Sequence of chain 1.A:
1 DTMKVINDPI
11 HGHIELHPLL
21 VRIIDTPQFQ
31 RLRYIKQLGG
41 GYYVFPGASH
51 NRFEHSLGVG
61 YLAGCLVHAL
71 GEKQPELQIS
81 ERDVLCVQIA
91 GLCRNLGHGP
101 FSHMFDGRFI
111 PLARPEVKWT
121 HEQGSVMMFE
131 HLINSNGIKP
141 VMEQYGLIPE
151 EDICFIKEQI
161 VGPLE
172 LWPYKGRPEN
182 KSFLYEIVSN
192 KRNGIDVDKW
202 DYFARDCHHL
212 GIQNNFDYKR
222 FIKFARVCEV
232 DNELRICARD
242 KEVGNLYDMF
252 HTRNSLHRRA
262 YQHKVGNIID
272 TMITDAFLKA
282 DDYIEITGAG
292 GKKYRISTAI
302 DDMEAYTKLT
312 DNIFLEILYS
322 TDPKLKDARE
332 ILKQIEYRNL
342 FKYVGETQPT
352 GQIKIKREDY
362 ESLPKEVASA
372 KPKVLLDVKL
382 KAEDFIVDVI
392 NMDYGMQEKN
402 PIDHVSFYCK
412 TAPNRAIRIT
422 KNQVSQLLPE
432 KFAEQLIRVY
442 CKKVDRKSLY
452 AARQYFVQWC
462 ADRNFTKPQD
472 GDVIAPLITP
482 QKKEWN

This small molecule binds to this protein.
Small molecule (SMILES): Nc1nc2c(ncn2[C@H]2C[C@H](O)[C@@H](CO[P](=O)(O)O[P](=O)(O)OP(=O)(O)O)O2)c(=O)[nH]1

Binding-site contacts:
Ligand atom C5 contacts residue TYR43 of chain 1.D at 3.4 Å (hydrophobic).
Ligand atom C4' contacts residue DTP1 of chain 1.O at 3.3 Å.
Ligand atom C8 contacts residue VAL44 of chain 1.D at 3.0 Å (hydrophobic).
Ligand atom O6 contacts residue GLN30 of chain 1.A at 3.1 Å (h-bond).
Ligand atom N1 contacts residue ASP25 of chain 1.A at 2.9 Å (salt-bridge).
Ligand atom O3B contacts residue LYS343 of chain 1.D at 3.5 Å (salt-bridge).
Ligand atom O3G contacts residue LYS343 of chain 1.D at 3.4 Å (salt-bridge).
Ligand atom O1B contacts residue MG1 of chain 1.G at 1.8 Å.
Ligand atom O1B contacts residue DTP1 of chain 1.O at 2.5 Å (h-bond).
Ligand atom O2A contacts residue MG1 of chain 1.G at 1.9 Å.
Ligand atom C3' contacts residue DTP1 of chain 1.O at 3.3 Å.
Ligand atom N3 contacts residue ARG339 of chain 1.D at 3.4 Å (salt-bridge).
Ligand atom O2G contacts residue DTP1 of chain 1.O at 3.0 Å (h-bond).
Ligand atom N2 contacts residue ASP25 of chain 1.A at 2.8 Å (salt-bridge).
Ligand atom N7 contacts residue TYR43 of chain 1.D at 2.9 Å (h-bond).
Ligand atom C1' contacts residue VAL44 of chain 1.D at 3.4 Å (hydrophobic).
Ligand atom PA contacts residue MG1 of chain 1.G at 3.3 Å.
Ligand atom N7 contacts residue ARG33 of chain 1.A at 3.2 Å (salt-bridge).
Ligand atom C5' contacts residue DTP1 of chain 1.O at 3.3 Å.
Ligand atom O6 contacts residue PHE53 of chain 1.A at 3.4 Å.
Ligand atom C6 contacts residue ARG339 of chain 1.D at 3.4 Å.
Ligand atom O2G contacts residue LYS411 of chain 1.C at 3.3 Å (salt-bridge).
Ligand atom O3G contacts residue LYS411 of chain 1.C at 2.5 Å (salt-bridge).
Ligand atom O2A contacts residue LYS4 of chain 1.A at 3.4 Å (salt-bridge).
Ligand atom O2A contacts residue DTP1 of chain 1.O at 2.2 Å (h-bond).
Ligand atom O5' contacts residue ARG339 of chain 1.D at 3.0 Å (salt-bridge).
Ligand atom O6 contacts residue ARG33 of chain 1.A at 2.9 Å (salt-bridge).
Ligand atom O2G contacts residue MG1 of chain 1.G at 2.1 Å.
Ligand atom C8 contacts residue TYR43 of chain 1.D at 3.1 Å (hydrophobic).
Ligand atom PG contacts residue LYS4 of chain 1.A at 3.3 Å.
Ligand atom O1A contacts residue LYS4 of chain 1.A at 3.0 Å.
Ligand atom O1G contacts residue LYS4 of chain 1.A at 3.0 Å (salt-bridge).
Ligand atom O2B contacts residue VAL266 of chain 1.D at 3.5 Å.
Ligand atom PG contacts residue LYS411 of chain 1.C at 3.5 Å.
Ligand atom C4 contacts residue ARG339 of chain 1.D at 3.3 Å.
Ligand atom O3' contacts residue DTP1 of chain 1.O at 2.6 Å (h-bond).
Ligand atom O2G contacts residue LYS4 of chain 1.A at 2.6 Å (salt-bridge).
Ligand atom PG contacts residue MG1 of chain 1.G at 3.4 Å.
Ligand atom C2 contacts residue ARG339 of chain 1.D at 3.4 Å.
Ligand atom PB contacts residue MG1 of chain 1.G at 3.1 Å.

Sequence of chain 1.D:
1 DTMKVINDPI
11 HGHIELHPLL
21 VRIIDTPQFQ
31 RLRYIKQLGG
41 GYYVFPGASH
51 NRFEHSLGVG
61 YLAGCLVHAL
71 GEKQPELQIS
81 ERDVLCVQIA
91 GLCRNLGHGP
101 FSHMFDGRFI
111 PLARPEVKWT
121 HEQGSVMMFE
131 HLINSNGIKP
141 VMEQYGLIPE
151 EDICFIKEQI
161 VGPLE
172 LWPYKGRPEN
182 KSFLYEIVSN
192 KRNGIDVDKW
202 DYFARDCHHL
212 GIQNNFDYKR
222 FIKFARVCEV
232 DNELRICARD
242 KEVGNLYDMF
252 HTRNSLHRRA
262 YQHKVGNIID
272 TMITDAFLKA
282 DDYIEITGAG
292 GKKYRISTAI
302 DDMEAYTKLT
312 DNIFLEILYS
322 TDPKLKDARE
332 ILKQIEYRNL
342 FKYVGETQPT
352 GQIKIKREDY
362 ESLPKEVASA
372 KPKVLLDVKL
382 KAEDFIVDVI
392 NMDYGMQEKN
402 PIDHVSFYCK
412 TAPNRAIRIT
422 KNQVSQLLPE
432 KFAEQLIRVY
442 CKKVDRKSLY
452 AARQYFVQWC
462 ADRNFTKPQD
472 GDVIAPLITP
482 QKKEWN

Sequence of chain 1.C:
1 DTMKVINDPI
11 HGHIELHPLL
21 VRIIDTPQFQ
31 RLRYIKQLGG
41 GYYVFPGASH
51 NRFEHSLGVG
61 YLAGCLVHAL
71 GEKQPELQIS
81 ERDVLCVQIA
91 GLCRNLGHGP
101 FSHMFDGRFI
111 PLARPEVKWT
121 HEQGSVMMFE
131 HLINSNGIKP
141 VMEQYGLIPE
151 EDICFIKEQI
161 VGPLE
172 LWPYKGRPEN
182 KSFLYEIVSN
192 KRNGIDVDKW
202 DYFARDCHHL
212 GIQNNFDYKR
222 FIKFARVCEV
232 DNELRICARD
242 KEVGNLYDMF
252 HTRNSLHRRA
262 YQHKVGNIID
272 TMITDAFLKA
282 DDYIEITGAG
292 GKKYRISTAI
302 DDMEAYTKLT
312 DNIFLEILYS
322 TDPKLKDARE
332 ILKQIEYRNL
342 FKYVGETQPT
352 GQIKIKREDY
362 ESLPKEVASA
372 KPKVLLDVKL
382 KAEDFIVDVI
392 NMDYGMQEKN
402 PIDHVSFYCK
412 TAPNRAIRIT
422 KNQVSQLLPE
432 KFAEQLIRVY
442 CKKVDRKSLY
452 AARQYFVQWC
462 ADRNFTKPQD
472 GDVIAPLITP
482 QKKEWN